Sequence of chain 1.A:
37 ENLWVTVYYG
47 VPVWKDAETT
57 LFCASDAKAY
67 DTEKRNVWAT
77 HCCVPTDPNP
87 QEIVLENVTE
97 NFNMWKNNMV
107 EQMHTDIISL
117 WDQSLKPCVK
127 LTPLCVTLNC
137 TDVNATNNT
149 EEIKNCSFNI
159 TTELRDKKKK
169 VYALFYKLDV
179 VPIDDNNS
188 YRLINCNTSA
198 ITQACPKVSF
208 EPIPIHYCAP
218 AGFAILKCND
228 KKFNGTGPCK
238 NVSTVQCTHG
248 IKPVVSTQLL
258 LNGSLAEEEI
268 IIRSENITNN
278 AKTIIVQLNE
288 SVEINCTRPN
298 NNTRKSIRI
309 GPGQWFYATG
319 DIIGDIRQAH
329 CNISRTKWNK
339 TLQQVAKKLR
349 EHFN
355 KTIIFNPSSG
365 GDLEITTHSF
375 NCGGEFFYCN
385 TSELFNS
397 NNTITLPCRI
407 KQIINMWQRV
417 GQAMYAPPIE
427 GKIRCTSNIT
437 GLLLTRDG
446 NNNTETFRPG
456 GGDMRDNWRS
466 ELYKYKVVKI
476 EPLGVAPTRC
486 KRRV

This small molecule binds to this protein.
Small molecule (SMILES): CC(=O)N[C@@H]1[C@@H](O)[C@H](O)[C@@H](CO)O[C@H]1O

Binding-site contacts:
Ligand atom N2 contacts residue ASN135 of chain 1.A at 2.9 Å (h-bond).
Ligand atom C3 contacts residue ASN135 of chain 1.A at 3.8 Å.
Ligand atom C5 contacts residue ASN135 of chain 1.A at 3.7 Å.
Ligand atom C4 contacts residue ASN135 of chain 1.A at 4.2 Å.
Ligand atom O6 contacts residue ASN185 of chain 1.A at 4.3 Å.
Ligand atom C6 contacts residue ASN185 of chain 1.A at 4.1 Å.
Ligand atom C8 contacts residue LYS168 of chain 1.A at 4.3 Å.
Ligand atom O5 contacts residue ASN185 of chain 1.A at 4.1 Å.
Ligand atom C6 contacts residue ASN135 of chain 1.A at 4.3 Å.
Ligand atom C7 contacts residue ASN135 of chain 1.A at 3.5 Å.
Ligand atom O5 contacts residue ASN135 of chain 1.A at 2.4 Å (h-bond).
Ligand atom C2 contacts residue ASN135 of chain 1.A at 2.4 Å.
Ligand atom C1 contacts residue ASN135 of chain 1.A at 1.4 Å.
Ligand atom O7 contacts residue ASN135 of chain 1.A at 3.7 Å.